Binding-site contacts:
Ligand atom OH contacts residue TYR57 of chain 1.A at 2.9 Å (h-bond).
Ligand atom OH contacts residue TRP149 of chain 1.B at 4.3 Å.
Ligand atom CZ3 contacts residue TRP149 of chain 1.B at 4.3 Å (hydrophobic).
Ligand atom CH2 contacts residue TRP56 of chain 1.A at 4.0 Å (hydrophobic).
Ligand atom CH2 contacts residue ARG58 of chain 1.A at 3.9 Å.
Ligand atom CZ3 contacts residue TRP56 of chain 1.A at 3.6 Å (hydrophobic).
Ligand atom CZ2 contacts residue TRP56 of chain 1.A at 4.2 Å (hydrophobic).
Ligand atom CA contacts residue TRP149 of chain 1.B at 3.7 Å (hydrophobic).
Ligand atom CG contacts residue TYR200 of chain 1.B at 3.9 Å (hydrophobic).
Ligand atom CA contacts residue TYR200 of chain 1.B at 3.6 Å (hydrophobic).
Ligand atom CE3 contacts residue TRP149 of chain 1.B at 3.5 Å (hydrophobic).
Ligand atom CD2 contacts residue TYR119 of chain 1.A at 4.3 Å (hydrophobic).
Ligand atom NE1 contacts residue PHE192 of chain 1.B at 4.2 Å.
Ligand atom CZ3 contacts residue TYR57 of chain 1.A at 4.2 Å (hydrophobic).
Ligand atom CG contacts residue TRP56 of chain 1.A at 4.2 Å (hydrophobic).
Ligand atom CB contacts residue TRP149 of chain 1.B at 3.5 Å (hydrophobic).
Ligand atom CB contacts residue TYR200 of chain 1.B at 4.0 Å (hydrophobic).
Ligand atom NZ contacts residue THR147 of chain 1.B at 3.5 Å.
Ligand atom NE1 contacts residue ILE194 of chain 1.B at 3.4 Å.
Ligand atom CD1 contacts residue TRP56 of chain 1.A at 4.2 Å (hydrophobic).
Ligand atom CE2 contacts residue ILE194 of chain 1.B at 4.2 Å (hydrophobic).
Ligand atom OH contacts residue TRP56 of chain 1.A at 3.5 Å.
Ligand atom OH contacts residue TYR119 of chain 1.A at 3.9 Å.
Ligand atom NZ contacts residue TRP149 of chain 1.B at 3.2 Å.
Ligand atom CH2 contacts residue TYR119 of chain 1.A at 4.2 Å (hydrophobic).
Ligand atom NE1 contacts residue TRP56 of chain 1.A at 4.2 Å.
Ligand atom CE2 contacts residue TRP56 of chain 1.A at 3.9 Å (hydrophobic).
Ligand atom NZ contacts residue PHE192 of chain 1.B at 3.4 Å.
Ligand atom CE3 contacts residue TYR119 of chain 1.A at 3.7 Å (hydrophobic).
Ligand atom CE3 contacts residue TRP56 of chain 1.A at 4.1 Å (hydrophobic).
Ligand atom CD1 contacts residue TYR200 of chain 1.B at 3.4 Å (hydrophobic).
Ligand atom CD1 contacts residue PHE192 of chain 1.B at 3.5 Å (hydrophobic).
Ligand atom OH contacts residue ARG58 of chain 1.A at 3.7 Å.
Ligand atom CH2 contacts residue ILE37 of chain 1.A at 4.2 Å (hydrophobic).
Ligand atom OH contacts residue LYS120 of chain 1.A at 4.0 Å.
Ligand atom CZ2 contacts residue ARG58 of chain 1.A at 4.0 Å.
Ligand atom CD2 contacts residue TRP56 of chain 1.A at 3.9 Å (hydrophobic).
Ligand atom NE1 contacts residue TYR200 of chain 1.B at 4.2 Å.
Ligand atom CA contacts residue PHE192 of chain 1.B at 3.6 Å (hydrophobic).
Ligand atom CZ3 contacts residue TYR119 of chain 1.A at 3.7 Å (hydrophobic).

A protein and the small-molecule ligand that binds it are described below.
Small molecule (SMILES): NCCc1c[nH]c2ccc(O)cc12

Sequence of chain 1.B:
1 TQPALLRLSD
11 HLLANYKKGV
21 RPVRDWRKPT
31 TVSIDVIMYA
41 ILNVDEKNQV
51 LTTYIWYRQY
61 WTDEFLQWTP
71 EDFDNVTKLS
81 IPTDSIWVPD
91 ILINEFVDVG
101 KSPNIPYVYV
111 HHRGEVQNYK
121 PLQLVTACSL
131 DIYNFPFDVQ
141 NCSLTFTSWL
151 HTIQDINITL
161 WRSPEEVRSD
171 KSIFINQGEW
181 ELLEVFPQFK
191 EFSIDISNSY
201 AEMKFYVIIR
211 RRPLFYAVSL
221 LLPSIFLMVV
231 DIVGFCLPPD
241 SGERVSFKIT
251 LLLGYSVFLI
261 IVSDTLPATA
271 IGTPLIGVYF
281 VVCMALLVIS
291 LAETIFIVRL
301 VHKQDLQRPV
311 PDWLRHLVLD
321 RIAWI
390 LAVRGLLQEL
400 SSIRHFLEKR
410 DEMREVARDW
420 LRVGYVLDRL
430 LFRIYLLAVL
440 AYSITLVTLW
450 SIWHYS

Sequence of chain 1.A:
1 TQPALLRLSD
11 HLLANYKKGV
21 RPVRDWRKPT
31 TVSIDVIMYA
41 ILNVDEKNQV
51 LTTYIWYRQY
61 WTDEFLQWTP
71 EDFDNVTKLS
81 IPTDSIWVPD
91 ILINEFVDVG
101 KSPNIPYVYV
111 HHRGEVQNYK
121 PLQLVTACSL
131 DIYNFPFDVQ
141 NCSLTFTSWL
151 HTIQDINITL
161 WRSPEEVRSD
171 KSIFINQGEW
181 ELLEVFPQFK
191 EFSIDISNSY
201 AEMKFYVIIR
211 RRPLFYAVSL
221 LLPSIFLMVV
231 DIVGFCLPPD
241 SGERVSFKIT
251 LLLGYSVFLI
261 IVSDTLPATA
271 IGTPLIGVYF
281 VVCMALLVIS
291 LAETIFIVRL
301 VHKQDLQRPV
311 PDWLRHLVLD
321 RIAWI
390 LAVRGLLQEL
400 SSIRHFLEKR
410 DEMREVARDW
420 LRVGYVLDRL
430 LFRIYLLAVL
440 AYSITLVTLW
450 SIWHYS